Sequence of chain 1.E:
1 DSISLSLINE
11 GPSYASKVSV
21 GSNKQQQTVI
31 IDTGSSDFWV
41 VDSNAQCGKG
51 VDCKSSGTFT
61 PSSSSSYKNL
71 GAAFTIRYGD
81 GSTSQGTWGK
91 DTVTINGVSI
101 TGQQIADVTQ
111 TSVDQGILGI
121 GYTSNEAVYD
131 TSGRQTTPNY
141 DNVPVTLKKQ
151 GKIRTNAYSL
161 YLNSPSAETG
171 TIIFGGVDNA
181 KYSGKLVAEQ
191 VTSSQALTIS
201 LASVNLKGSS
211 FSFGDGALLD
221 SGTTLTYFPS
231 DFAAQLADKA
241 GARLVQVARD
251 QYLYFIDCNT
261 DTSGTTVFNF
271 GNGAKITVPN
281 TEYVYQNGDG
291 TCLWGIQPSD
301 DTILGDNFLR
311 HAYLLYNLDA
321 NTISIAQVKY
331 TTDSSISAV

The protein below binds the small molecule below.
Small molecule (SMILES): CC(C)[C@H](NC(=O)OC(C)(C)C)C(=O)N[C@H](C(=O)N[C@@H](Cc1ccccc1)[C@@H](O)CC(=O)N[C@@H](C)C=O)C(C)C

Binding-site contacts:
Ligand atom O contacts residue THR224 of chain 1.E at 3.0 Å (h-bond).
Ligand atom OH contacts residue ASP220 of chain 1.E at 2.5 Å (salt-bridge).
Ligand atom O contacts residue TYR78 of chain 1.E at 3.3 Å.
Ligand atom CG2 contacts residue THR224 of chain 1.E at 3.4 Å.
Ligand atom CM contacts residue ASP220 of chain 1.E at 3.4 Å.
Ligand atom CH contacts residue ASP32 of chain 1.E at 3.4 Å.
Ligand atom N contacts residue GLY34 of chain 1.E at 2.8 Å (h-bond).
Ligand atom CA contacts residue THR223 of chain 1.E at 3.5 Å.
Ligand atom CD2 contacts residue ILE117 of chain 1.E at 3.6 Å (hydrophobic).
Ligand atom CD1 contacts residue GLY222 of chain 1.E at 3.4 Å.
Ligand atom OH contacts residue GLY222 of chain 1.E at 3.6 Å (h-bond).
Ligand atom CD2 contacts residue TYR78 of chain 1.E at 3.5 Å (hydrophobic).
Ligand atom CG1 contacts residue THR223 of chain 1.E at 3.5 Å.
Ligand atom O contacts residue GLY79 of chain 1.E at 2.8 Å (h-bond).
Ligand atom CB contacts residue ASP80 of chain 1.E at 3.5 Å.
Ligand atom CG2 contacts residue SER13 of chain 1.E at 3.4 Å.
Ligand atom O contacts residue ASN125 of chain 1.E at 3.2 Å (h-bond).
Ligand atom O contacts residue TYR78 of chain 1.E at 3.4 Å.
Ligand atom O2 contacts residue THR224 of chain 1.E at 3.5 Å (h-bond).
Ligand atom C contacts residue FOR1 of chain 1.P at 1.3 Å.
Ligand atom O contacts residue GLY79 of chain 1.E at 3.0 Å (h-bond).
Ligand atom O contacts residue FOR1 of chain 1.P at 2.2 Å (h-bond).
Ligand atom N contacts residue ASP80 of chain 1.E at 3.2 Å (salt-bridge).
Ligand atom CB contacts residue FOR1 of chain 1.P at 3.0 Å.
Ligand atom CB contacts residue ASP32 of chain 1.E at 3.3 Å.
Ligand atom O contacts residue ASP80 of chain 1.E at 3.3 Å (salt-bridge).
Ligand atom CB contacts residue GLY222 of chain 1.E at 3.4 Å.
Ligand atom N contacts residue GLY222 of chain 1.E at 3.0 Å (h-bond).
Ligand atom CB contacts residue ASP80 of chain 1.E at 3.6 Å.
Ligand atom CA contacts residue FOR1 of chain 1.P at 2.4 Å.
Ligand atom O contacts residue THR223 of chain 1.E at 3.3 Å.
Ligand atom CE1 contacts residue ILE30 of chain 1.E at 3.3 Å (hydrophobic).
Ligand atom N contacts residue THR224 of chain 1.E at 2.9 Å (h-bond).
Ligand atom O contacts residue GLY34 of chain 1.E at 3.2 Å (h-bond).
Ligand atom CE2 contacts residue SER82 of chain 1.E at 3.6 Å.
Ligand atom CA contacts residue ASP80 of chain 1.E at 3.4 Å.
Ligand atom CH contacts residue ASP220 of chain 1.E at 3.5 Å.
Ligand atom OH contacts residue ASP32 of chain 1.E at 2.5 Å (salt-bridge).
Ligand atom C8 contacts residue TYR285 of chain 1.E at 3.6 Å (hydrophobic).
Ligand atom CG2 contacts residue TYR227 of chain 1.E at 3.5 Å (hydrophobic).